This small molecule binds to this protein.
Small molecule (SMILES): CC(=O)N[C@@H]1[C@@H](O)[C@H](O)[C@@H](CO)O[C@H]1O

Sequence of chain 1.E:
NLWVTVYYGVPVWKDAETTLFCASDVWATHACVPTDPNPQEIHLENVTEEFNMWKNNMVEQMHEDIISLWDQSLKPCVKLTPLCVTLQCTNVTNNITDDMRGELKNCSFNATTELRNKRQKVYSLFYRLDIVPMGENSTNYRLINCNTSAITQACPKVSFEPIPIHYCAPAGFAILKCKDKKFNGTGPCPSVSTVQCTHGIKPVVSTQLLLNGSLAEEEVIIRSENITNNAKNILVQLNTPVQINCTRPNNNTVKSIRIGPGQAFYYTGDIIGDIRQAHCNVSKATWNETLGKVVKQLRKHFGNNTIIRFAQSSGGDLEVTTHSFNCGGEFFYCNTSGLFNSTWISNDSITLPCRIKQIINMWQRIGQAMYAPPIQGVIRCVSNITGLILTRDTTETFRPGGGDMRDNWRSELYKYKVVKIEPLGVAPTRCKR

Binding-site contacts:
Ligand atom N2 contacts residue ASN316 of chain 1.E at 2.9 Å (h-bond).
Ligand atom O5 contacts residue ASN316 of chain 1.E at 2.5 Å (h-bond).
Ligand atom C8 contacts residue ASN316 of chain 1.E at 4.4 Å.
Ligand atom C5 contacts residue ASN316 of chain 1.E at 3.8 Å.
Ligand atom C1 contacts residue ASN316 of chain 1.E at 1.5 Å.
Ligand atom C2 contacts residue ASN316 of chain 1.E at 2.5 Å.
Ligand atom C7 contacts residue ASN316 of chain 1.E at 3.2 Å.
Ligand atom C4 contacts residue ASN316 of chain 1.E at 4.4 Å.
Ligand atom C3 contacts residue ASN316 of chain 1.E at 3.9 Å.
Ligand atom O7 contacts residue ASN316 of chain 1.E at 3.2 Å (h-bond).